Binding-site contacts:
Ligand atom C4 contacts residue HIS41 of chain 1.A at 4.3 Å.
Ligand atom C2 contacts residue ILE24 of chain 1.A at 4.5 Å (hydrophobic).
Ligand atom O2 contacts residue ASP23 of chain 1.A at 2.6 Å (salt-bridge).
Ligand atom O3 contacts residue GLN46 of chain 1.A at 4.2 Å.
Ligand atom C2 contacts residue TYR38 of chain 1.A at 3.7 Å (hydrophobic).
Ligand atom O1 contacts residue ILE36 of chain 1.A at 4.1 Å.
Ligand atom O4 contacts residue HIS41 of chain 1.A at 3.7 Å.
Ligand atom O3 contacts residue TYR38 of chain 1.A at 3.9 Å.
Ligand atom O3 contacts residue ASN45 of chain 1.A at 3.0 Å (h-bond).
Ligand atom C2 contacts residue GLY26 of chain 1.A at 3.9 Å.
Ligand atom O1 contacts residue GLN25 of chain 1.A at 3.9 Å.
Ligand atom C2 contacts residue ALA27 of chain 1.A at 4.5 Å (hydrophobic).
Ligand atom O3 contacts residue ASP23 of chain 1.A at 2.6 Å (salt-bridge).
Ligand atom C3 contacts residue HIS41 of chain 1.A at 3.7 Å.
Ligand atom C5 contacts residue ALA27 of chain 1.A at 4.5 Å (hydrophobic).
Ligand atom C6 contacts residue ALA27 of chain 1.A at 4.5 Å (hydrophobic).
Ligand atom C1 contacts residue TYR38 of chain 1.A at 3.7 Å (hydrophobic).
Ligand atom O5 contacts residue GLY26 of chain 1.A at 3.3 Å.
Ligand atom C2 contacts residue ASN45 of chain 1.A at 4.0 Å.
Ligand atom C3 contacts residue ASN45 of chain 1.A at 3.8 Å.
Ligand atom C3 contacts residue ASP23 of chain 1.A at 3.5 Å.
Ligand atom O2 contacts residue ILE24 of chain 1.A at 3.1 Å (h-bond).
Ligand atom C1 contacts residue GLY26 of chain 1.A at 3.6 Å.
Ligand atom O1 contacts residue GLY26 of chain 1.A at 2.9 Å (h-bond).
Ligand atom O2 contacts residue GLY26 of chain 1.A at 3.0 Å (h-bond).
Ligand atom O2 contacts residue ALA27 of chain 1.A at 3.3 Å (h-bond).
Ligand atom O5 contacts residue ALA27 of chain 1.A at 4.0 Å.
Ligand atom C5 contacts residue GLY26 of chain 1.A at 4.3 Å.
Ligand atom O1 contacts residue TYR38 of chain 1.A at 4.2 Å.
Ligand atom C3 contacts residue TYR38 of chain 1.A at 3.6 Å (hydrophobic).
Ligand atom C4 contacts residue ALA27 of chain 1.A at 4.1 Å (hydrophobic).
Ligand atom C6 contacts residue GLY26 of chain 1.A at 4.1 Å.
Ligand atom C5 contacts residue TYR38 of chain 1.A at 4.3 Å (hydrophobic).
Ligand atom C4 contacts residue ASN45 of chain 1.A at 3.9 Å.
Ligand atom O2 contacts residue ASN45 of chain 1.A at 3.1 Å (h-bond).
Ligand atom O2 contacts residue GLN25 of chain 1.A at 3.5 Å.
Ligand atom O3 contacts residue HIS41 of chain 1.A at 2.7 Å (h-bond).
Ligand atom C2 contacts residue ASP23 of chain 1.A at 3.3 Å.

This protein binds this small molecule.
Small molecule (SMILES): C[C@@H]1O[C@H](O)[C@H](O)[C@H](O)[C@H]1O

Sequence of chain 1.A:
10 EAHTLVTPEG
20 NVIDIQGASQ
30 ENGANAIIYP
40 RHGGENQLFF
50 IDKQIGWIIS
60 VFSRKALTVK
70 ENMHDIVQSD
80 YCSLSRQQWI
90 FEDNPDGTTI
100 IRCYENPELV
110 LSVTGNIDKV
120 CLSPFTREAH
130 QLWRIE